A small-molecule ligand and the protein it binds are described below.
Small molecule (SMILES): CC(=O)N[C@@H]1[C@@H](O)[C@H](O)[C@@H](CO)O[C@H]1O

Binding-site contacts:
Ligand atom O7 contacts residue ASN304 of chain 1.E at 4.5 Å.
Ligand atom C8 contacts residue GLN434 of chain 1.E at 3.8 Å.
Ligand atom C8 contacts residue ASN304 of chain 1.E at 3.2 Å.
Ligand atom O5 contacts residue ASN303 of chain 1.E at 2.5 Å (h-bond).
Ligand atom N2 contacts residue ASN303 of chain 1.E at 2.9 Å (h-bond).
Ligand atom C5 contacts residue ASN303 of chain 1.E at 3.7 Å.
Ligand atom C2 contacts residue ASN303 of chain 1.E at 2.5 Å.
Ligand atom C7 contacts residue ASN303 of chain 1.E at 3.8 Å.
Ligand atom C7 contacts residue ASN304 of chain 1.E at 4.1 Å.
Ligand atom C4 contacts residue ASN303 of chain 1.E at 4.3 Å.
Ligand atom C8 contacts residue ASN303 of chain 1.E at 4.5 Å.
Ligand atom C1 contacts residue ASN303 of chain 1.E at 1.4 Å.
Ligand atom C3 contacts residue ASN303 of chain 1.E at 3.8 Å.

Sequence of chain 1.E:
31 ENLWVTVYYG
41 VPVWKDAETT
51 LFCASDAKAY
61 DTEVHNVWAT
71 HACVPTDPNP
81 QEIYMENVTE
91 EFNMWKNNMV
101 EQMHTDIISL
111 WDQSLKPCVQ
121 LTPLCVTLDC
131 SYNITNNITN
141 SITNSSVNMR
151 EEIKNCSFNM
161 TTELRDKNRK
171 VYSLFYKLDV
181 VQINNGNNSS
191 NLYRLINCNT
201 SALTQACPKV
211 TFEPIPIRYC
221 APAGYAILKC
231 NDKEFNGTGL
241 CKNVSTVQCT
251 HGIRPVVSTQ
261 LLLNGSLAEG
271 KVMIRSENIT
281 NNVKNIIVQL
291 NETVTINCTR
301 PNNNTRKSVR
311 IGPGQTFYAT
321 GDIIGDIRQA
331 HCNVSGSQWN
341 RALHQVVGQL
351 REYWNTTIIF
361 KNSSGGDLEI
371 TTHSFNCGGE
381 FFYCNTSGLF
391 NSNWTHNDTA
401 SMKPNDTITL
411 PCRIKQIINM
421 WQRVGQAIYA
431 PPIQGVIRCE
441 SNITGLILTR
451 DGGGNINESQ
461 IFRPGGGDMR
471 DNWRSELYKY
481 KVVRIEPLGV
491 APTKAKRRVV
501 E